Binding-site contacts:
Ligand atom C contacts residue PRO89 of chain 1.A at 4.2 Å (hydrophobic).
Ligand atom CA contacts residue GLU191 of chain 1.A at 3.2 Å.
Ligand atom OXT contacts residue ALA142 of chain 1.A at 2.8 Å (h-bond).
Ligand atom CB contacts residue GLU191 of chain 1.A at 4.3 Å.
Ligand atom OE2 contacts residue GLU191 of chain 1.A at 3.8 Å.
Ligand atom O contacts residue ALA91 of chain 1.A at 2.9 Å (h-bond).
Ligand atom C contacts residue TYR61 of chain 1.A at 3.5 Å (hydrophobic).
Ligand atom N contacts residue TYR61 of chain 1.A at 3.8 Å.
Ligand atom CG contacts residue GLU191 of chain 1.A at 3.9 Å.
Ligand atom O contacts residue ALA142 of chain 1.A at 4.2 Å.
Ligand atom CA contacts residue TYR61 of chain 1.A at 4.0 Å (hydrophobic).
Ligand atom CG contacts residue ASN174 of chain 1.A at 4.0 Å.
Ligand atom OE2 contacts residue THR143 of chain 1.A at 2.7 Å (h-bond).
Ligand atom OXT contacts residue GLY141 of chain 1.A at 3.4 Å.
Ligand atom OXT contacts residue ARG96 of chain 1.A at 2.8 Å (salt-bridge).
Ligand atom CD contacts residue GLU191 of chain 1.A at 4.0 Å.
Ligand atom C contacts residue ALA142 of chain 1.A at 3.7 Å (hydrophobic).
Ligand atom C contacts residue ALA91 of chain 1.A at 4.0 Å (hydrophobic).
Ligand atom CD contacts residue THR143 of chain 1.A at 3.3 Å.
Ligand atom CA contacts residue PRO89 of chain 1.A at 4.1 Å (hydrophobic).
Ligand atom N contacts residue ALA91 of chain 1.A at 4.3 Å.
Ligand atom O contacts residue LEU90 of chain 1.A at 3.6 Å.
Ligand atom OE1 contacts residue THR143 of chain 1.A at 3.0 Å (h-bond).
Ligand atom O contacts residue ARG96 of chain 1.A at 2.8 Å (salt-bridge).
Ligand atom N contacts residue PRO89 of chain 1.A at 2.9 Å (h-bond).
Ligand atom CA contacts residue ALA142 of chain 1.A at 4.1 Å (hydrophobic).
Ligand atom N contacts residue GLU191 of chain 1.A at 2.8 Å (salt-bridge).
Ligand atom CB contacts residue ALA142 of chain 1.A at 4.3 Å (hydrophobic).
Ligand atom OE1 contacts residue GLU191 of chain 1.A at 4.3 Å.
Ligand atom C contacts residue ARG96 of chain 1.A at 3.5 Å.
Ligand atom O contacts residue PRO89 of chain 1.A at 3.6 Å (h-bond).
Ligand atom C contacts residue GLU191 of chain 1.A at 4.2 Å.
Ligand atom OE1 contacts residue GLY141 of chain 1.A at 3.6 Å.
Ligand atom O contacts residue TYR61 of chain 1.A at 3.5 Å.
Ligand atom CB contacts residue TYR61 of chain 1.A at 3.7 Å (hydrophobic).
Ligand atom CB contacts residue GLY141 of chain 1.A at 4.3 Å.
Ligand atom OE1 contacts residue ALA142 of chain 1.A at 3.2 Å (h-bond).
Ligand atom N contacts residue TYR217 of chain 1.A at 4.0 Å.
Ligand atom OXT contacts residue TYR61 of chain 1.A at 3.4 Å.
Ligand atom OE2 contacts residue MET190 of chain 1.A at 4.2 Å.

Sequence of chain 1.A:
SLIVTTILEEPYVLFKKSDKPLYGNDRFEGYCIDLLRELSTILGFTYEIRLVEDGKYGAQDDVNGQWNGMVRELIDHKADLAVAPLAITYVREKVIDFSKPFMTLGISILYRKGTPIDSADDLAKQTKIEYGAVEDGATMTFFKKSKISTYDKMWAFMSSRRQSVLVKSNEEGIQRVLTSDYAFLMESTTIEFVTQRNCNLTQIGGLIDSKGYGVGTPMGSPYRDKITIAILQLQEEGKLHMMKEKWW

A protein and the small-molecule ligand that binds it are described below.
Small molecule (SMILES): N[C@@H](CCC(=O)O)C(=O)O